The protein below binds the small molecule below.
Small molecule (SMILES): O=C(O)C1=C(C[n+]2ccccc2)CS[C@H]([C@H](NC(=O)[C@@H](c2ccccc2)S(=O)(=O)O)C(=O)O)N1

Binding-site contacts:
Ligand atom O3 contacts residue GLY203 of chain 1.A at 3.6 Å.
Ligand atom C3 contacts residue ALA200 of chain 1.A at 4.0 Å (hydrophobic).
Ligand atom C2 contacts residue ALA200 of chain 1.A at 3.9 Å (hydrophobic).
Ligand atom O4 contacts residue GLY203 of chain 1.A at 3.3 Å.
Ligand atom C3 contacts residue TYR18 of chain 1.A at 3.4 Å (hydrophobic).
Ligand atom O1 contacts residue CYS198 of chain 1.A at 3.5 Å (h-bond).
Ligand atom O2 contacts residue ILE202 of chain 1.A at 3.4 Å (h-bond).
Ligand atom C1 contacts residue ILE21 of chain 1.A at 3.6 Å (hydrophobic).
Ligand atom O1 contacts residue ALA200 of chain 1.A at 2.9 Å (h-bond).
Ligand atom C1 contacts residue GLN245 of chain 1.A at 4.1 Å.
Ligand atom S1 contacts residue ALA200 of chain 1.A at 4.0 Å.
Ligand atom O5 contacts residue GLN249 of chain 1.A at 3.4 Å (h-bond).
Ligand atom O2 contacts residue CYS198 of chain 1.A at 3.6 Å (h-bond).
Ligand atom O2 contacts residue GLY203 of chain 1.A at 2.8 Å (h-bond).
Ligand atom S2 contacts residue THR246 of chain 1.A at 3.9 Å.
Ligand atom C1 contacts residue ALA200 of chain 1.A at 3.8 Å (hydrophobic).
Ligand atom O4 contacts residue GLN249 of chain 1.A at 3.6 Å.
Ligand atom C7 contacts residue THR246 of chain 1.A at 3.5 Å.
Ligand atom S1 contacts residue ARG204 of chain 1.A at 4.1 Å.
Ligand atom O2 contacts residue GLY201 of chain 1.A at 3.9 Å.
Ligand atom C14 contacts residue THR246 of chain 1.A at 3.9 Å.
Ligand atom O1 contacts residue SER199 of chain 1.A at 3.2 Å (h-bond).
Ligand atom O4 contacts residue GLN245 of chain 1.A at 3.5 Å.
Ligand atom C1 contacts residue ILE202 of chain 1.A at 4.2 Å (hydrophobic).
Ligand atom C12 contacts residue TYR18 of chain 1.A at 3.8 Å (hydrophobic).
Ligand atom C2 contacts residue ILE21 of chain 1.A at 3.5 Å (hydrophobic).
Ligand atom O2 contacts residue ARG204 of chain 1.A at 4.1 Å.
Ligand atom C13 contacts residue GLN249 of chain 1.A at 3.8 Å.
Ligand atom S2 contacts residue GLN245 of chain 1.A at 3.9 Å.
Ligand atom C12 contacts residue ALA200 of chain 1.A at 3.9 Å (hydrophobic).
Ligand atom C4 contacts residue ALA200 of chain 1.A at 3.8 Å (hydrophobic).
Ligand atom O3 contacts residue ARG204 of chain 1.A at 3.0 Å (salt-bridge).
Ligand atom C14 contacts residue GLN249 of chain 1.A at 3.6 Å.
Ligand atom O6 contacts residue THR246 of chain 1.A at 3.5 Å.
Ligand atom O3 contacts residue CYS198 of chain 1.A at 3.5 Å (h-bond).
Ligand atom S1 contacts residue GLY203 of chain 1.A at 3.8 Å.
Ligand atom O2 contacts residue ALA200 of chain 1.A at 3.4 Å.
Ligand atom C11 contacts residue ALA200 of chain 1.A at 3.8 Å (hydrophobic).
Ligand atom C13 contacts residue THR246 of chain 1.A at 3.7 Å.
Ligand atom S1 contacts residue CYS198 of chain 1.A at 3.8 Å.

Sequence of chain 1.A:
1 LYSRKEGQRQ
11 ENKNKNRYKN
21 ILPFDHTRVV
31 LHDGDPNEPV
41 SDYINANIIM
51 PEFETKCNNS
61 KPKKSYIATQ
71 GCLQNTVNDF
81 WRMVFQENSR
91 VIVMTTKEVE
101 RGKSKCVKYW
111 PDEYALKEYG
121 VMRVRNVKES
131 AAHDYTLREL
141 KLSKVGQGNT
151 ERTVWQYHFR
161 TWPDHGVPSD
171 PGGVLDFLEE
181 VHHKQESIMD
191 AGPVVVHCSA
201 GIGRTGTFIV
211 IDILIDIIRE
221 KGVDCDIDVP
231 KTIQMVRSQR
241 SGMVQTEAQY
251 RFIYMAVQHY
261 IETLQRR